Binding-site contacts:
Ligand atom O16 contacts residue GLY118 of chain 1.A at 2.8 Å (h-bond).
Ligand atom O16 contacts residue LYS22 of chain 1.A at 3.6 Å (salt-bridge).
Ligand atom C08 contacts residue SO41 of chain 1.E at 3.1 Å.
Ligand atom C09 contacts residue THR18 of chain 1.A at 3.4 Å.
Ligand atom C01 contacts residue KSP1 of chain 1.G at 0.4 Å.
Ligand atom C12 contacts residue KSP1 of chain 1.G at 0.6 Å.
Ligand atom C03 contacts residue KSP1 of chain 1.G at 0.5 Å.
Ligand atom C02 contacts residue KSP1 of chain 1.G at 0.5 Å.
Ligand atom O10 contacts residue ALA117 of chain 1.A at 3.1 Å.
Ligand atom C01 contacts residue VAL122 of chain 1.A at 3.4 Å (hydrophobic).
Ligand atom C01 contacts residue ALA80 of chain 1.A at 3.6 Å (hydrophobic).
Ligand atom C15 contacts residue KSP1 of chain 1.G at 0.9 Å.
Ligand atom O18 contacts residue KSP1 of chain 1.G at 0.5 Å (h-bond).
Ligand atom O18 contacts residue GLY118 of chain 1.A at 3.0 Å.
Ligand atom C05 contacts residue KSP1 of chain 1.G at 0.1 Å.
Ligand atom C07 contacts residue KSP1 of chain 1.G at 0.5 Å.
Ligand atom C09 contacts residue LYS22 of chain 1.A at 3.4 Å.
Ligand atom O18 contacts residue SO41 of chain 1.E at 2.9 Å (h-bond).
Ligand atom O10 contacts residue PRO81 of chain 1.A at 3.4 Å.
Ligand atom C08 contacts residue THR18 of chain 1.A at 3.5 Å.
Ligand atom C06 contacts residue KSP1 of chain 1.G at 0.2 Å.
Ligand atom C03 contacts residue SO41 of chain 1.I at 3.4 Å.
Ligand atom O17 contacts residue KSP1 of chain 1.G at 0.7 Å (h-bond).
Ligand atom O18 contacts residue LYS22 of chain 1.A at 2.7 Å (salt-bridge).
Ligand atom C11 contacts residue KSP1 of chain 1.G at 1.1 Å.
Ligand atom C08 contacts residue KSP1 of chain 1.G at 0.9 Å.
Ligand atom C04 contacts residue KSP1 of chain 1.G at 0.4 Å.
Ligand atom C15 contacts residue ASP54 of chain 1.A at 3.5 Å.
Ligand atom O10 contacts residue KSP1 of chain 1.G at 0.5 Å (h-bond).
Ligand atom O16 contacts residue KSP1 of chain 1.G at 0.6 Å (h-bond).
Ligand atom C09 contacts residue SO41 of chain 1.E at 3.1 Å.
Ligand atom C14 contacts residue KSP1 of chain 1.G at 0.7 Å.
Ligand atom C13 contacts residue KSP1 of chain 1.G at 0.7 Å.
Ligand atom C04 contacts residue THR18 of chain 1.A at 3.3 Å.
Ligand atom O10 contacts residue GLY118 of chain 1.A at 3.3 Å (h-bond).
Ligand atom C11 contacts residue THR18 of chain 1.A at 3.3 Å.
Ligand atom C02 contacts residue SO41 of chain 1.I at 2.8 Å.
Ligand atom C09 contacts residue KSP1 of chain 1.G at 0.1 Å.
Ligand atom C09 contacts residue GLY118 of chain 1.A at 3.4 Å.
Ligand atom O18 contacts residue THR18 of chain 1.A at 2.6 Å (h-bond).

A small-molecule ligand and the protein it binds are described below.
Small molecule (SMILES): O=C(O)C[C@@H]1CCC[C@H]1C(=O)c1ccccc1O

Sequence of chain 1.A:
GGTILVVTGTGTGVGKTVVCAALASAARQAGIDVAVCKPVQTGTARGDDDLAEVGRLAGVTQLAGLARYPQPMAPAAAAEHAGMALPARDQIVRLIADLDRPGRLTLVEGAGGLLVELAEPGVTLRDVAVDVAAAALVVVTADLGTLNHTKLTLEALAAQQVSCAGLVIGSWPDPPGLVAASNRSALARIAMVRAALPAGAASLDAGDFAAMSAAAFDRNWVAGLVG

Sequence of chain 1.B:
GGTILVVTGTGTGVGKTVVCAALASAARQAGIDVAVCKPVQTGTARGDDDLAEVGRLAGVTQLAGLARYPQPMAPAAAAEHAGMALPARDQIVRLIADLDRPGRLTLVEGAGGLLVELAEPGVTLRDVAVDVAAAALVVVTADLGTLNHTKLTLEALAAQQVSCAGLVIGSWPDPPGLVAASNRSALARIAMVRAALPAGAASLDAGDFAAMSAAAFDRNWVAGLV